This protein binds this small molecule.
Small molecule (SMILES): CC(=O)N[C@@H]1[C@@H](O)[C@H](O)[C@@H](CO)O[C@H]1O

Sequence of chain 1.A:
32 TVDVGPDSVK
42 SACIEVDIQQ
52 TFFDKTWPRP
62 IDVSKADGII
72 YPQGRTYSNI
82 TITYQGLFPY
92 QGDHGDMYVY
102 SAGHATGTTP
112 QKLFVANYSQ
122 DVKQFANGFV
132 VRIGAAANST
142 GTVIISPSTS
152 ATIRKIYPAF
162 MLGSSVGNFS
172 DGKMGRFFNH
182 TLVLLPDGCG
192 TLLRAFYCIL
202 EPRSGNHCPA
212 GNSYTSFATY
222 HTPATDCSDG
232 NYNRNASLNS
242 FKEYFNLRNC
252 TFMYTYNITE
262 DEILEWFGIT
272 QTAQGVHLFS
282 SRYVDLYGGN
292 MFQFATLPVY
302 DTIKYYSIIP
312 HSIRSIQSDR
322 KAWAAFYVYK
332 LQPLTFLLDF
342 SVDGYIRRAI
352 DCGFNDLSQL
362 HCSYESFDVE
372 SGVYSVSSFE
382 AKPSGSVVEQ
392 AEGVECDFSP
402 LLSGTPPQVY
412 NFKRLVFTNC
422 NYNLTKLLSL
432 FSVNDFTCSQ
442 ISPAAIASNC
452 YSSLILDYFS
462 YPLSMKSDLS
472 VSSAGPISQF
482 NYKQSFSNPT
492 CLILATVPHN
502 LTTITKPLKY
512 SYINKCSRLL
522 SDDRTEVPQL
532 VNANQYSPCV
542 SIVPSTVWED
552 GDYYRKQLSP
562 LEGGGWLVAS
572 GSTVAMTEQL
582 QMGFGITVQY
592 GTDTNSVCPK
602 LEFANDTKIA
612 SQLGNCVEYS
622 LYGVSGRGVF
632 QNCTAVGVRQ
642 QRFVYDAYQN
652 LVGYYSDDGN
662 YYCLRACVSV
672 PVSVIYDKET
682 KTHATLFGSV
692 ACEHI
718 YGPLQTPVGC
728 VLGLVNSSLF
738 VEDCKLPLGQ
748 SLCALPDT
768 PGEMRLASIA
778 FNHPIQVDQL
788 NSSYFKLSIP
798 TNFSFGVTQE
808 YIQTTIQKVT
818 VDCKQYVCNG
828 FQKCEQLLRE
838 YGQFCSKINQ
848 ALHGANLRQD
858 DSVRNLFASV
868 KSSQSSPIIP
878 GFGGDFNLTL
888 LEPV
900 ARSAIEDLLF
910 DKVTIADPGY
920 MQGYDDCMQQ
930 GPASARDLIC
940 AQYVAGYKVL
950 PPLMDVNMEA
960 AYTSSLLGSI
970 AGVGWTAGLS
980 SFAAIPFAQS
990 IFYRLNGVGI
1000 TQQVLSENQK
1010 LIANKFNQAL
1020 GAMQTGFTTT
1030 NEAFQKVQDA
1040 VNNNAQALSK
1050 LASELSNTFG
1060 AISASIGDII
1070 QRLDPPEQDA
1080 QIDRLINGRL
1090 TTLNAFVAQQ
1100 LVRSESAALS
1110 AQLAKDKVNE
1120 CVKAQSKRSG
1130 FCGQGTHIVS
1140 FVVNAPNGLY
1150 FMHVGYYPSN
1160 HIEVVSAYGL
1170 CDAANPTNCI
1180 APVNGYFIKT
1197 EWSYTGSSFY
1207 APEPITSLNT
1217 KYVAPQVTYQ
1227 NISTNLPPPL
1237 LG

Binding-site contacts:
Ligand atom C1 contacts residue ASN1159 of chain 1.A at 4.4 Å.
Ligand atom O7 contacts residue ASN1159 of chain 1.A at 3.7 Å.
Ligand atom O5 contacts residue ASN799 of chain 1.A at 2.4 Å (h-bond).
Ligand atom C4 contacts residue ASN799 of chain 1.A at 4.2 Å.
Ligand atom C2 contacts residue ASN799 of chain 1.A at 2.5 Å.
Ligand atom C7 contacts residue ASN799 of chain 1.A at 3.2 Å.
Ligand atom C1 contacts residue ASN799 of chain 1.A at 1.4 Å.
Ligand atom O7 contacts residue ASN799 of chain 1.A at 3.4 Å (h-bond).
Ligand atom C5 contacts residue ASN799 of chain 1.A at 3.7 Å.
Ligand atom N2 contacts residue ASN799 of chain 1.A at 2.9 Å (h-bond).
Ligand atom C8 contacts residue THR798 of chain 1.A at 4.2 Å.
Ligand atom C3 contacts residue ASN799 of chain 1.A at 3.8 Å.
Ligand atom C8 contacts residue ASN799 of chain 1.A at 4.3 Å.